The small molecule below binds the protein below.
Small molecule (SMILES): Cc1cc(N)nc(CCc2cccc(CCc3cc(C)nc(N)c3)c2)c1

Binding-site contacts:
Ligand atom N22 contacts residue ASN273 of chain 1.B at 3.1 Å (h-bond).
Ligand atom C22 contacts residue ASN273 of chain 1.B at 3.4 Å.
Ligand atom C02 contacts residue TRP291 of chain 1.B at 3.7 Å (hydrophobic).
Ligand atom C21 contacts residue ASN273 of chain 1.B at 3.4 Å.
Ligand atom C25 contacts residue TYR410 of chain 1.B at 3.6 Å (hydrophobic).
Ligand atom N02 contacts residue HEM1 of chain 1.H at 3.1 Å.
Ligand atom C03 contacts residue PRO269 of chain 1.B at 3.8 Å (hydrophobic).
Ligand atom C18 contacts residue HEM1 of chain 1.H at 3.7 Å.
Ligand atom C05 contacts residue VAL271 of chain 1.B at 3.6 Å (hydrophobic).
Ligand atom N22 contacts residue GLN411 of chain 1.B at 3.5 Å (h-bond).
Ligand atom N01 contacts residue GLU296 of chain 1.B at 2.6 Å (salt-bridge).
Ligand atom C12 contacts residue VAL271 of chain 1.B at 3.4 Å (hydrophobic).
Ligand atom C27 contacts residue LEU41 of chain 1.B at 3.8 Å (hydrophobic).
Ligand atom C22 contacts residue TYR410 of chain 1.B at 3.8 Å (hydrophobic).
Ligand atom C09 contacts residue HEM1 of chain 1.H at 3.3 Å.
Ligand atom C11 contacts residue HEM1 of chain 1.H at 3.3 Å.
Ligand atom C21 contacts residue MET274 of chain 1.B at 3.8 Å (hydrophobic).
Ligand atom C16 contacts residue MET274 of chain 1.B at 3.4 Å (hydrophobic).
Ligand atom C06 contacts residue GLU296 of chain 1.B at 3.4 Å.
Ligand atom C26 contacts residue TYR410 of chain 1.B at 3.5 Å (hydrophobic).
Ligand atom C02 contacts residue HEM1 of chain 1.H at 3.6 Å.
Ligand atom C02 contacts residue GLU296 of chain 1.B at 3.5 Å.
Ligand atom C15 contacts residue VAL271 of chain 1.B at 3.7 Å (hydrophobic).
Ligand atom N02 contacts residue GLU296 of chain 1.B at 2.8 Å (salt-bridge).
Ligand atom C13 contacts residue VAL271 of chain 1.B at 3.5 Å (hydrophobic).
Ligand atom C11 contacts residue VAL271 of chain 1.B at 3.4 Å (hydrophobic).
Ligand atom C16 contacts residue HEM1 of chain 1.H at 3.4 Å.
Ligand atom C12 contacts residue HEM1 of chain 1.H at 3.5 Å.
Ligand atom N22 contacts residue TYR410 of chain 1.B at 3.8 Å.
Ligand atom C08 contacts residue GLU296 of chain 1.B at 3.4 Å.
Ligand atom N02 contacts residue TRP291 of chain 1.B at 2.8 Å (h-bond).
Ligand atom C21 contacts residue TYR410 of chain 1.B at 3.5 Å (hydrophobic).
Ligand atom C07 contacts residue HEM1 of chain 1.H at 3.7 Å.
Ligand atom C07 contacts residue GLY290 of chain 1.B at 3.8 Å.
Ligand atom C14 contacts residue VAL271 of chain 1.B at 3.6 Å (hydrophobic).
Ligand atom C16 contacts residue VAL271 of chain 1.B at 3.4 Å (hydrophobic).
Ligand atom C07 contacts residue PHE288 of chain 1.B at 3.8 Å (hydrophobic).
Ligand atom N02 contacts residue TYR292 of chain 1.B at 3.8 Å.
Ligand atom C03 contacts residue HEM1 of chain 1.H at 3.4 Å.
Ligand atom C18 contacts residue TYR410 of chain 1.B at 3.6 Å (hydrophobic).

Sequence of chain 1.B:
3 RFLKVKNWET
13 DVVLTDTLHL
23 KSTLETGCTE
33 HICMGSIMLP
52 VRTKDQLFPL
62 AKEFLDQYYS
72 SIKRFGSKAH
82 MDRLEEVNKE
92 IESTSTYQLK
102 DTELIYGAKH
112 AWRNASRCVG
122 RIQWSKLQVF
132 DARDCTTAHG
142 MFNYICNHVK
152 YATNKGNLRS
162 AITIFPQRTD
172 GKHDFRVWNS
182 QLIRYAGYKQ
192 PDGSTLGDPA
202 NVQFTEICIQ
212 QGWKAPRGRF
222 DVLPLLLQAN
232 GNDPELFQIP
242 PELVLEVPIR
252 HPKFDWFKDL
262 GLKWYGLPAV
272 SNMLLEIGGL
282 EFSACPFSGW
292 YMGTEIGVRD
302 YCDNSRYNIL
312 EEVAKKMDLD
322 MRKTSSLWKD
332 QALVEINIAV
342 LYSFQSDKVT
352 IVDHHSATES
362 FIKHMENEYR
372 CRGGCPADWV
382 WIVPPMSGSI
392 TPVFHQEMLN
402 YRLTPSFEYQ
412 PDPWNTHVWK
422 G